The protein below binds the small molecule below.
Small molecule (SMILES): N[C@@H](Cc1c[nH]c2ccccc12)C(=O)O

Sequence of chain 1.A:
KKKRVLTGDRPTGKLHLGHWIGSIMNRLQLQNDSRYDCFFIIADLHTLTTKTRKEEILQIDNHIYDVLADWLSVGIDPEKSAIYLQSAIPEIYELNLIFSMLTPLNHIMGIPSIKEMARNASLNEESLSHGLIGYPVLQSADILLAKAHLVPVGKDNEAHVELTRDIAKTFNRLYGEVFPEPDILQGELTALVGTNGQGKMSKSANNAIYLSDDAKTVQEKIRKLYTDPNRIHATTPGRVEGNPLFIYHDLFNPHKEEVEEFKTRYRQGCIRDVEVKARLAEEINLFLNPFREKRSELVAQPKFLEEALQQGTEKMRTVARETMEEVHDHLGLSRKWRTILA

Binding-site contacts:
Ligand atom OXT contacts residue TYR144 of chain 1.A at 3.0 Å (h-bond).
Ligand atom CH2 contacts residue VAL160 of chain 1.A at 4.0 Å (hydrophobic).
Ligand atom NE1 contacts residue GLN148 of chain 1.A at 3.6 Å.
Ligand atom CZ2 contacts residue LEU15 of chain 1.A at 3.6 Å (hydrophobic).
Ligand atom NE1 contacts residue ILE50 of chain 1.A at 3.9 Å.
Ligand atom CE2 contacts residue GLN148 of chain 1.A at 3.5 Å.
Ligand atom CB contacts residue GLY17 of chain 1.A at 4.0 Å.
Ligand atom CE3 contacts residue GLY17 of chain 1.A at 3.7 Å.
Ligand atom NE1 contacts residue ASP151 of chain 1.A at 2.8 Å (salt-bridge).
Ligand atom C contacts residue TYR144 of chain 1.A at 3.3 Å (hydrophobic).
Ligand atom CZ3 contacts residue GLN148 of chain 1.A at 3.6 Å.
Ligand atom CD1 contacts residue ALA52 of chain 1.A at 3.5 Å (hydrophobic).
Ligand atom OXT contacts residue ARG19 of chain 1.A at 2.9 Å (salt-bridge).
Ligand atom CH2 contacts residue THR16 of chain 1.A at 4.0 Å.
Ligand atom CH2 contacts residue GLN148 of chain 1.A at 3.8 Å.
Ligand atom N contacts residue TYR144 of chain 1.A at 2.7 Å (h-bond).
Ligand atom CB contacts residue ARG19 of chain 1.A at 3.8 Å.
Ligand atom CH2 contacts residue LEU15 of chain 1.A at 3.6 Å (hydrophobic).
Ligand atom CA contacts residue TYR144 of chain 1.A at 3.5 Å (hydrophobic).
Ligand atom CZ3 contacts residue THR16 of chain 1.A at 3.7 Å.
Ligand atom N contacts residue GLN148 of chain 1.A at 3.6 Å.
Ligand atom CH2 contacts residue ILE152 of chain 1.A at 3.9 Å (hydrophobic).
Ligand atom CZ2 contacts residue GLN148 of chain 1.A at 3.6 Å.
Ligand atom CE2 contacts residue ASP151 of chain 1.A at 4.0 Å.
Ligand atom CE3 contacts residue GLN148 of chain 1.A at 3.5 Å.
Ligand atom C contacts residue ARG19 of chain 1.A at 3.6 Å.
Ligand atom CD1 contacts residue ASP151 of chain 1.A at 3.6 Å.
Ligand atom CE2 contacts residue ILE50 of chain 1.A at 4.0 Å (hydrophobic).
Ligand atom CD2 contacts residue GLN148 of chain 1.A at 3.5 Å.
Ligand atom CB contacts residue TYR144 of chain 1.A at 4.1 Å (hydrophobic).
Ligand atom CZ2 contacts residue ILE152 of chain 1.A at 3.8 Å (hydrophobic).
Ligand atom O contacts residue ASP18 of chain 1.A at 3.5 Å.
Ligand atom CZ3 contacts residue VAL162 of chain 1.A at 3.9 Å (hydrophobic).
Ligand atom O contacts residue ARG19 of chain 1.A at 3.0 Å (salt-bridge).
Ligand atom CA contacts residue ASN166 of chain 1.A at 3.8 Å.
Ligand atom NE1 contacts residue HIS55 of chain 1.A at 4.0 Å.
Ligand atom N contacts residue ASN166 of chain 1.A at 3.0 Å (h-bond).
Ligand atom CB contacts residue ASP18 of chain 1.A at 3.9 Å.
Ligand atom CZ3 contacts residue GLY17 of chain 1.A at 3.9 Å.
Ligand atom CD1 contacts residue HIS55 of chain 1.A at 3.6 Å.